Sequence of chain 1.N:
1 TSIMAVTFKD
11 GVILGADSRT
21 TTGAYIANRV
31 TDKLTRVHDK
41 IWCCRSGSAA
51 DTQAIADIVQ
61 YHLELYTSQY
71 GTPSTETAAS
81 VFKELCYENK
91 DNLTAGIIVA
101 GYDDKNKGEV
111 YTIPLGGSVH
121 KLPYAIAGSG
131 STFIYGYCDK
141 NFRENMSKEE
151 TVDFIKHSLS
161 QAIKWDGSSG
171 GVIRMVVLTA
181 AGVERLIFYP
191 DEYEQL

Sequence of chain 1.H:
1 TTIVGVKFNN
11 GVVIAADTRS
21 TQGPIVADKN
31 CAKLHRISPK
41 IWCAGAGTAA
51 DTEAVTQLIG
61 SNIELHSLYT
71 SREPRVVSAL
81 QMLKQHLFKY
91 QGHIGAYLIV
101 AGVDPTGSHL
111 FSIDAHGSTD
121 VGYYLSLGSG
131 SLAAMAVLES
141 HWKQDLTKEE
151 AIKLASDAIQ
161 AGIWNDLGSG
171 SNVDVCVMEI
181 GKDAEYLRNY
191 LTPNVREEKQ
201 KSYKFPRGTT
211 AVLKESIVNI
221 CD

Binding-site contacts:
Ligand atom O contacts residue THR20 of chain 1.N at 3.1 Å.
Ligand atom OD1 contacts residue LYS33 of chain 1.N at 3.5 Å.
Ligand atom O contacts residue THR22 of chain 1.N at 3.7 Å.
Ligand atom CD2 contacts residue THR21 of chain 1.N at 3.7 Å.
Ligand atom O contacts residue SER129 of chain 1.N at 3.8 Å.
Ligand atom C3 contacts residue SER168 of chain 1.N at 3.6 Å.
Ligand atom C contacts residue THR1 of chain 1.N at 1.4 Å.
Ligand atom CA contacts residue GLY47 of chain 1.N at 3.8 Å.
Ligand atom O contacts residue THR1 of chain 1.N at 2.3 Å (h-bond).
Ligand atom CA contacts residue GLY47 of chain 1.N at 3.3 Å.
Ligand atom C contacts residue THR22 of chain 1.N at 3.7 Å.
Ligand atom O contacts residue THR1 of chain 1.N at 3.0 Å (h-bond).
Ligand atom N contacts residue THR21 of chain 1.N at 3.1 Å (h-bond).
Ligand atom CD1 contacts residue ASP114 of chain 1.H at 3.8 Å.
Ligand atom CB contacts residue THR1 of chain 1.N at 2.6 Å.
Ligand atom CD1 contacts residue SER118 of chain 1.H at 3.2 Å.
Ligand atom C2 contacts residue THR1 of chain 1.N at 1.5 Å.
Ligand atom C1 contacts residue SER129 of chain 1.N at 3.6 Å.
Ligand atom O contacts residue ALA49 of chain 1.N at 3.0 Å (h-bond).
Ligand atom CB contacts residue GLY47 of chain 1.N at 3.7 Å.
Ligand atom O contacts residue SER46 of chain 1.N at 3.4 Å.
Ligand atom CD2 contacts residue ALA27 of chain 1.N at 3.8 Å (hydrophobic).
Ligand atom N contacts residue GLY47 of chain 1.N at 2.8 Å (h-bond).
Ligand atom OD2 contacts residue ARG45 of chain 1.N at 3.6 Å (salt-bridge).
Ligand atom O contacts residue THR21 of chain 1.N at 3.2 Å (h-bond).
Ligand atom C3 contacts residue THR1 of chain 1.N at 2.6 Å.
Ligand atom C contacts residue GLY47 of chain 1.N at 3.5 Å.
Ligand atom CD2 contacts residue THR22 of chain 1.N at 3.7 Å.
Ligand atom O contacts residue SER48 of chain 1.N at 3.6 Å.
Ligand atom O contacts residue THR21 of chain 1.N at 3.2 Å (h-bond).
Ligand atom CA contacts residue THR21 of chain 1.N at 3.4 Å.
Ligand atom O contacts residue GLY47 of chain 1.N at 2.8 Å (h-bond).
Ligand atom OD1 contacts residue ARG19 of chain 1.N at 3.4 Å (salt-bridge).
Ligand atom OD1 contacts residue THR20 of chain 1.N at 2.9 Å (h-bond).
Ligand atom CA contacts residue THR1 of chain 1.N at 2.3 Å.
Ligand atom C1 contacts residue THR1 of chain 1.N at 2.5 Å.
Ligand atom N contacts residue THR1 of chain 1.N at 3.6 Å.
Ligand atom CB contacts residue GLY47 of chain 1.N at 3.8 Å.
Ligand atom C contacts residue THR21 of chain 1.N at 3.8 Å.
Ligand atom OD2 contacts residue ALA49 of chain 1.N at 3.8 Å.

This protein binds this small molecule.
Small molecule (SMILES): CC(=O)N[C@@H](CC(C)C)C(=O)N[C@@H](C)C(=O)N[C@@H](CC(=O)O)[C@@H](O)[C@H](C)CO